Sequence of chain 1.B:
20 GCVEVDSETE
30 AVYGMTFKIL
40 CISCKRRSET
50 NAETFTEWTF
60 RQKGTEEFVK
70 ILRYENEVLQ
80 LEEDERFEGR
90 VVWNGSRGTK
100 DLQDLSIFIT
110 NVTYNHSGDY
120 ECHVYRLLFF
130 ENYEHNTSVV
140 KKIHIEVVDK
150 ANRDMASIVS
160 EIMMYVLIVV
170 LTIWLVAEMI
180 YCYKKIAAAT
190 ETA

Binding-site contacts:
Ligand atom C8 contacts residue ARG89 of chain 1.B at 4.2 Å.
Ligand atom C2 contacts residue ASN114 of chain 1.B at 2.4 Å.
Ligand atom C7 contacts residue THR112 of chain 1.B at 4.4 Å.
Ligand atom O5 contacts residue ARG85 of chain 1.B at 4.3 Å.
Ligand atom O7 contacts residue ASN114 of chain 1.B at 3.2 Å (h-bond).
Ligand atom C3 contacts residue ASN114 of chain 1.B at 3.8 Å.
Ligand atom O5 contacts residue ASN114 of chain 1.B at 2.4 Å (h-bond).
Ligand atom C1 contacts residue ASN114 of chain 1.B at 1.4 Å.
Ligand atom N2 contacts residue ASN114 of chain 1.B at 2.8 Å (h-bond).
Ligand atom C8 contacts residue ASN114 of chain 1.B at 4.3 Å.
Ligand atom C4 contacts residue ASN114 of chain 1.B at 4.2 Å.
Ligand atom C8 contacts residue THR112 of chain 1.B at 3.6 Å.
Ligand atom C7 contacts residue ASN114 of chain 1.B at 3.2 Å.
Ligand atom C5 contacts residue ASN114 of chain 1.B at 3.7 Å.

The small molecule below binds the protein below.
Small molecule (SMILES): CC(=O)N[C@@H]1[C@@H](O)[C@H](O)[C@@H](CO)O[C@H]1O